Binding-site contacts:
Ligand atom C22 contacts residue PHE32 of chain 1.A at 3.5 Å (hydrophobic).
Ligand atom C6 contacts residue MN1 of chain 1.E at 3.1 Å.
Ligand atom O2 contacts residue HIS49 of chain 1.A at 3.3 Å (h-bond).
Ligand atom O2 contacts residue GLU89 of chain 1.A at 3.3 Å (salt-bridge).
Ligand atom C10 contacts residue ARG93 of chain 1.A at 3.3 Å.
Ligand atom C23 contacts residue PHE32 of chain 1.A at 3.8 Å (hydrophobic).
Ligand atom C21 contacts residue THR28 of chain 1.A at 3.8 Å.
Ligand atom C4 contacts residue MN1 of chain 1.E at 3.5 Å.
Ligand atom O3 contacts residue MN1 of chain 1.E at 2.0 Å.
Ligand atom C1 contacts residue GLU128 of chain 1.A at 3.6 Å.
Ligand atom C5 contacts residue GLU128 of chain 1.A at 3.7 Å.
Ligand atom F1 contacts residue MET42 of chain 1.A at 3.3 Å.
Ligand atom C24 contacts residue MET42 of chain 1.A at 3.8 Å (hydrophobic).
Ligand atom C1 contacts residue MN1 of chain 1.D at 2.9 Å.
Ligand atom O1 contacts residue VAL129 of chain 1.A at 3.0 Å (h-bond).
Ligand atom C1 contacts residue LYS143 of chain 1.A at 3.6 Å.
Ligand atom O2 contacts residue MN1 of chain 1.E at 2.1 Å.
Ligand atom F2 contacts residue PHE32 of chain 1.A at 3.0 Å.
Ligand atom O2 contacts residue ASP117 of chain 1.A at 3.1 Å (salt-bridge).
Ligand atom C5 contacts residue MN1 of chain 1.D at 2.9 Å.
Ligand atom F2 contacts residue GLU34 of chain 1.A at 3.4 Å.
Ligand atom C10 contacts residue PHE32 of chain 1.A at 3.8 Å (hydrophobic).
Ligand atom O1 contacts residue GLU128 of chain 1.A at 2.9 Å (salt-bridge).
Ligand atom C18 contacts residue ASN45 of chain 1.A at 3.4 Å.
Ligand atom O1 contacts residue HIS49 of chain 1.A at 3.1 Å (h-bond).
Ligand atom C17 contacts residue ILE46 of chain 1.A at 3.8 Å (hydrophobic).
Ligand atom O1 contacts residue MN1 of chain 1.D at 2.1 Å.
Ligand atom C9 contacts residue ARG93 of chain 1.A at 3.6 Å.
Ligand atom C19 contacts residue HIS49 of chain 1.A at 3.6 Å.
Ligand atom O3 contacts residue GLU89 of chain 1.A at 3.0 Å (salt-bridge).
Ligand atom C5 contacts residue HIS49 of chain 1.A at 3.8 Å.
Ligand atom O1 contacts residue LYS143 of chain 1.A at 3.1 Å (salt-bridge).
Ligand atom C19 contacts residue ILE46 of chain 1.A at 3.8 Å (hydrophobic).
Ligand atom O2 contacts residue GLU128 of chain 1.A at 3.1 Å (salt-bridge).
Ligand atom C18 contacts residue ILE46 of chain 1.A at 3.8 Å (hydrophobic).
Ligand atom F2 contacts residue MET42 of chain 1.A at 3.7 Å.
Ligand atom C6 contacts residue GLU89 of chain 1.A at 3.6 Å.
Ligand atom C5 contacts residue MN1 of chain 1.E at 3.1 Å.
Ligand atom O2 contacts residue MN1 of chain 1.D at 2.2 Å.
Ligand atom C1 contacts residue HIS49 of chain 1.A at 3.7 Å.

This protein binds this small molecule.
Small molecule (SMILES): O=C1c2c(O)c(=O)ccn2N([C@@H]2c3ccccc3SCc3c2ccc(F)c3F)[C@@H]2COCCN12

Sequence of chain 1.A:
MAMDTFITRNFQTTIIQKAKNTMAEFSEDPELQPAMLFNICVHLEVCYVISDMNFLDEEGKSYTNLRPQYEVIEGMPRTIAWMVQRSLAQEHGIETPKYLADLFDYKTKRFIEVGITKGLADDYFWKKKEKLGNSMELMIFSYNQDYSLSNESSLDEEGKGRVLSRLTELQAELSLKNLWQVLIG